Sequence of chain 1.C:
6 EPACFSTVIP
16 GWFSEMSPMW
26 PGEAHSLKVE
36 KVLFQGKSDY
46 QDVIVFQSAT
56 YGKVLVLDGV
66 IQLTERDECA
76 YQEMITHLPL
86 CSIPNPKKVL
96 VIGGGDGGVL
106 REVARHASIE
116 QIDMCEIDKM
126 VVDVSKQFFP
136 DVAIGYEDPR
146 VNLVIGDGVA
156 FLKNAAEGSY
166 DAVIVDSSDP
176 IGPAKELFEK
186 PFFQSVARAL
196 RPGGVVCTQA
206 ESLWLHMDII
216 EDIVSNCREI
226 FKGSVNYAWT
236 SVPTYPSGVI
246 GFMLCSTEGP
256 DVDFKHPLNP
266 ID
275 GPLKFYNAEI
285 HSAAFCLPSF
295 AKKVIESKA

The small molecule below binds the protein below.
Small molecule (SMILES): C[S@@H](CCCN)C[C@H]1O[C@@H](n2cnc3c(N)ncnc32)[C@H](O)[C@@H]1O

Binding-site contacts:
Ligand atom N3 contacts residue ILE122 of chain 1.C at 3.3 Å (h-bond).
Ligand atom C2 contacts residue ILE122 of chain 1.C at 3.6 Å (hydrophobic).
Ligand atom N9 contacts residue ILE122 of chain 1.C at 3.6 Å.
Ligand atom CA contacts residue TYR76 of chain 1.C at 3.2 Å (hydrophobic).
Ligand atom N contacts residue ASP171 of chain 1.C at 3.0 Å (salt-bridge).
Ligand atom N7 contacts residue ALA179 of chain 1.C at 3.2 Å (h-bond).
Ligand atom N6 contacts residue PRO178 of chain 1.C at 3.3 Å (h-bond).
Ligand atom N contacts residue TYR76 of chain 1.C at 3.3 Å.
Ligand atom C2 contacts residue CYS120 of chain 1.C at 3.5 Å (hydrophobic).
Ligand atom CG contacts residue ASP171 of chain 1.C at 3.2 Å.
Ligand atom C5 contacts residue ILE122 of chain 1.C at 3.6 Å (hydrophobic).
Ligand atom CB contacts residue GLN67 of chain 1.C at 3.2 Å.
Ligand atom C1' contacts residue GLU121 of chain 1.C at 3.3 Å.
Ligand atom N3 contacts residue GLY98 of chain 1.C at 3.5 Å.
Ligand atom C3' contacts residue GLU121 of chain 1.C at 3.3 Å.
Ligand atom CA contacts residue GLN67 of chain 1.C at 3.5 Å.
Ligand atom SD contacts residue ASP171 of chain 1.C at 3.4 Å (salt-bridge).
Ligand atom C2 contacts residue GLY153 of chain 1.C at 3.6 Å.
Ligand atom CA contacts residue ASP171 of chain 1.C at 3.4 Å.
Ligand atom O2' contacts residue GLU121 of chain 1.C at 2.6 Å (salt-bridge).
Ligand atom N1 contacts residue GLY153 of chain 1.C at 3.0 Å (h-bond).
Ligand atom O3' contacts residue VAL126 of chain 1.C at 3.3 Å.
Ligand atom O4' contacts residue ASP171 of chain 1.C at 3.6 Å (salt-bridge).
Ligand atom CG contacts residue GLN67 of chain 1.C at 3.5 Å.
Ligand atom CA contacts residue TYR240 of chain 1.C at 3.4 Å (hydrophobic).
Ligand atom C4 contacts residue ILE122 of chain 1.C at 3.3 Å (hydrophobic).
Ligand atom CE contacts residue ASP101 of chain 1.C at 3.5 Å.
Ligand atom C5' contacts residue SER172 of chain 1.C at 3.6 Å.
Ligand atom O2' contacts residue GLN46 of chain 1.C at 2.9 Å (h-bond).
Ligand atom C4' contacts residue ASP171 of chain 1.C at 3.5 Å.
Ligand atom O3' contacts residue GLU121 of chain 1.C at 2.5 Å (salt-bridge).
Ligand atom N contacts residue ASP101 of chain 1.C at 3.1 Å (salt-bridge).
Ligand atom C4' contacts residue GLU121 of chain 1.C at 3.3 Å.
Ligand atom N7 contacts residue PRO178 of chain 1.C at 3.3 Å.
Ligand atom O4' contacts residue GLY98 of chain 1.C at 3.3 Å.
Ligand atom C5' contacts residue ASP171 of chain 1.C at 2.9 Å.
Ligand atom C8 contacts residue SER173 of chain 1.C at 3.1 Å.
Ligand atom C5' contacts residue SER173 of chain 1.C at 3.4 Å.
Ligand atom N6 contacts residue ASP152 of chain 1.C at 2.8 Å (salt-bridge).
Ligand atom C2' contacts residue GLU121 of chain 1.C at 3.3 Å.